Binding-site contacts:
Ligand atom C1 contacts residue ALA271 of chain 1.C at 3.4 Å (hydrophobic).
Ligand atom N3 contacts residue MET440 of chain 1.C at 3.8 Å.
Ligand atom C5 contacts residue HEM1 of chain 1.I at 4.4 Å.
Ligand atom C4 contacts residue HEM1 of chain 1.I at 3.5 Å.
Ligand atom C26 contacts residue HEM1 of chain 1.I at 3.8 Å.
Ligand atom N4 contacts residue TYR83 of chain 1.C at 3.8 Å.
Ligand atom N4 contacts residue TYR96 of chain 1.C at 3.5 Å (h-bond).
Ligand atom C27 contacts residue ALA271 of chain 1.C at 3.8 Å (hydrophobic).
Ligand atom C27 contacts residue PHE90 of chain 1.C at 3.5 Å (hydrophobic).
Ligand atom O2 contacts residue ALA271 of chain 1.C at 4.0 Å.
Ligand atom C24 contacts residue TYR96 of chain 1.C at 3.7 Å (hydrophobic).
Ligand atom C3 contacts residue HEM1 of chain 1.I at 2.2 Å.
Ligand atom C1 contacts residue LEU336 of chain 1.C at 4.0 Å (hydrophobic).
Ligand atom C28 contacts residue ALA271 of chain 1.C at 4.0 Å (hydrophobic).
Ligand atom C26 contacts residue PHE90 of chain 1.C at 4.4 Å (hydrophobic).
Ligand atom C1 contacts residue HEM1 of chain 1.I at 4.0 Å.
Ligand atom C2 contacts residue ALA271 of chain 1.C at 3.1 Å (hydrophobic).
Ligand atom C1 contacts residue THR275 of chain 1.C at 4.3 Å.
Ligand atom C23 contacts residue TYR83 of chain 1.C at 3.9 Å (hydrophobic).
Ligand atom N1 contacts residue ALA271 of chain 1.C at 4.1 Å.
Ligand atom C22 contacts residue MET86 of chain 1.C at 3.9 Å (hydrophobic).
Ligand atom C21 contacts residue MET86 of chain 1.C at 3.3 Å (hydrophobic).
Ligand atom C25 contacts residue TYR96 of chain 1.C at 3.4 Å (hydrophobic).
Ligand atom C29 contacts residue PHE90 of chain 1.C at 4.0 Å (hydrophobic).
Ligand atom N1 contacts residue CYS402 of chain 1.C at 3.9 Å.
Ligand atom N3 contacts residue VAL441 of chain 1.C at 4.3 Å.
Ligand atom C25 contacts residue HEM1 of chain 1.I at 4.1 Å.
Ligand atom C2 contacts residue THR275 of chain 1.C at 4.1 Å.
Ligand atom C28 contacts residue ALA267 of chain 1.C at 4.3 Å (hydrophobic).
Ligand atom O2 contacts residue PHE270 of chain 1.C at 4.3 Å.
Ligand atom C29 contacts residue MET86 of chain 1.C at 4.1 Å (hydrophobic).
Ligand atom N2 contacts residue LEU336 of chain 1.C at 4.2 Å.
Ligand atom C28 contacts residue PHE90 of chain 1.C at 3.4 Å (hydrophobic).
Ligand atom N1 contacts residue HEM1 of chain 1.I at 1.6 Å.
Ligand atom C4 contacts residue LEU336 of chain 1.C at 4.3 Å (hydrophobic).
Ligand atom C5 contacts residue LEU336 of chain 1.C at 3.9 Å (hydrophobic).
Ligand atom C27 contacts residue ALA267 of chain 1.C at 3.8 Å (hydrophobic).
Ligand atom C5 contacts residue ALA271 of chain 1.C at 4.2 Å (hydrophobic).
Ligand atom C28 contacts residue MET86 of chain 1.C at 4.0 Å (hydrophobic).
Ligand atom C2 contacts residue HEM1 of chain 1.I at 2.7 Å.

Sequence of chain 1.C:
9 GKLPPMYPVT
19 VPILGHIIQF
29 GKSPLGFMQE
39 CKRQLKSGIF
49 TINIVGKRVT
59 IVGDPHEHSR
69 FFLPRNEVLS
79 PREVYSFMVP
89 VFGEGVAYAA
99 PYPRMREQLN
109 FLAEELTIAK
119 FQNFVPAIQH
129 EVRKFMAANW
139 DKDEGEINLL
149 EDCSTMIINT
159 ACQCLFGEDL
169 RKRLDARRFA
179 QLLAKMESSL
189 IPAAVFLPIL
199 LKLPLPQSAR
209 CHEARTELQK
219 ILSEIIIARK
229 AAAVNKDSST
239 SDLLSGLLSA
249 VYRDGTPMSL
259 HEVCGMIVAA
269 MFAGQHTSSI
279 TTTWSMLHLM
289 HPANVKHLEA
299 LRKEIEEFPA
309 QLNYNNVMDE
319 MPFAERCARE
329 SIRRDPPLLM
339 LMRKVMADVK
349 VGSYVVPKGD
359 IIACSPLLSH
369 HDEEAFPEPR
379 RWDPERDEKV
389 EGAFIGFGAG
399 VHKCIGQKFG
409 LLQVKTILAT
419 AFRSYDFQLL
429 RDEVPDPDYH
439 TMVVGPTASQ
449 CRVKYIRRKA

A protein and the small-molecule ligand that binds it are described below.
Small molecule (SMILES): O=C(N[C@@H](Cc1c[nH]c2ccccc12)C(=O)Nc1ccncc1)c1ccc(-c2cccc(F)c2)cc1F